Binding-site contacts:
Ligand atom O6 contacts residue PHE174 of chain 2.A at 3.5 Å.
Ligand atom C4 contacts residue GLU241 of chain 2.A at 3.3 Å.
Ligand atom O2 contacts residue GDU1 of chain 2.C at 2.6 Å (h-bond).
Ligand atom O6 contacts residue TRP238 of chain 2.A at 3.4 Å (h-bond).
Ligand atom C8' contacts residue MET152 of chain 2.A at 3.9 Å (hydrophobic).
Ligand atom O3 contacts residue GDU1 of chain 2.C at 3.3 Å (h-bond).
Ligand atom C5' contacts residue ASP264 of chain 2.A at 3.8 Å.
Ligand atom C7' contacts residue ALA281 of chain 2.A at 3.9 Å (hydrophobic).
Ligand atom C4' contacts residue SER173 of chain 2.A at 3.6 Å.
Ligand atom C1 contacts residue HIS171 of chain 2.A at 4.0 Å.
Ligand atom C3 contacts residue GDU1 of chain 2.C at 3.9 Å.
Ligand atom C7' contacts residue ASP264 of chain 2.A at 3.7 Å.
Ligand atom C4 contacts residue HIS171 of chain 2.A at 4.0 Å.
Ligand atom C4' contacts residue PRO172 of chain 2.A at 3.9 Å (hydrophobic).
Ligand atom O4 contacts residue GLU241 of chain 2.A at 2.6 Å (salt-bridge).
Ligand atom O1 contacts residue HIS171 of chain 2.A at 3.8 Å.
Ligand atom C3' contacts residue LEU267 of chain 2.A at 3.7 Å (hydrophobic).
Ligand atom C2 contacts residue GDU1 of chain 2.C at 3.4 Å.
Ligand atom C5 contacts residue HIS171 of chain 2.A at 3.8 Å.
Ligand atom C8' contacts residue LEU262 of chain 2.A at 4.0 Å (hydrophobic).
Ligand atom C6 contacts residue HIS171 of chain 2.A at 3.7 Å.
Ligand atom O5 contacts residue HIS171 of chain 2.A at 3.1 Å.
Ligand atom C6 contacts residue GLU241 of chain 2.A at 3.6 Å.
Ligand atom C1 contacts residue MET204 of chain 2.A at 4.0 Å (hydrophobic).
Ligand atom C2' contacts residue SER173 of chain 2.A at 3.4 Å.
Ligand atom C4' contacts residue HIS171 of chain 2.A at 4.0 Å.
Ligand atom C6' contacts residue MET204 of chain 2.A at 3.7 Å (hydrophobic).
Ligand atom C8' contacts residue TRP263 of chain 2.A at 3.6 Å (hydrophobic).
Ligand atom C5' contacts residue PRO172 of chain 2.A at 3.6 Å (hydrophobic).
Ligand atom C4 contacts residue TRP238 of chain 2.A at 3.5 Å (hydrophobic).
Ligand atom C5 contacts residue TRP238 of chain 2.A at 3.6 Å (hydrophobic).
Ligand atom C6 contacts residue TRP238 of chain 2.A at 3.6 Å (hydrophobic).
Ligand atom C3' contacts residue SER173 of chain 2.A at 4.0 Å.
Ligand atom O4 contacts residue HIS171 of chain 2.A at 3.1 Å.
Ligand atom O6 contacts residue THR183 of chain 2.A at 2.9 Å (h-bond).
Ligand atom C6 contacts residue THR183 of chain 2.A at 3.4 Å.
Ligand atom C3 contacts residue TRP238 of chain 2.A at 3.6 Å (hydrophobic).
Ligand atom C7' contacts residue TRP263 of chain 2.A at 3.5 Å (hydrophobic).
Ligand atom C6' contacts residue PRO172 of chain 2.A at 3.8 Å (hydrophobic).
Ligand atom C6 contacts residue TYR202 of chain 2.A at 3.9 Å (hydrophobic).

Sequence of chain 2.A:
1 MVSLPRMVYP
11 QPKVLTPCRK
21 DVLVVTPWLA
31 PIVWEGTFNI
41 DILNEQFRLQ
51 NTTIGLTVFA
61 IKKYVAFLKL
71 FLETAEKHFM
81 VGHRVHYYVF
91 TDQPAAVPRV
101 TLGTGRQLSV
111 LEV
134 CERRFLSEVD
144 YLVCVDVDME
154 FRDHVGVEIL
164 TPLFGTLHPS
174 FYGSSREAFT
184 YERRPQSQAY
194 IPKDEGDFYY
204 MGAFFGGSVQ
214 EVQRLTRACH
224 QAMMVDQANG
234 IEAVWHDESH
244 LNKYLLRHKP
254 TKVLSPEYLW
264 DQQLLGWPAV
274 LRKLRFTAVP

The small molecule below binds the protein below.
Small molecule (SMILES): CC/C=C/CCCCO[C@@H]1O[C@H](CO)[C@H](O)[C@H](N)[C@H]1O[C@@H]1O[C@@H](C)[C@@H](O)[C@@H](O)[C@@H]1O